Sequence of chain 1.B:
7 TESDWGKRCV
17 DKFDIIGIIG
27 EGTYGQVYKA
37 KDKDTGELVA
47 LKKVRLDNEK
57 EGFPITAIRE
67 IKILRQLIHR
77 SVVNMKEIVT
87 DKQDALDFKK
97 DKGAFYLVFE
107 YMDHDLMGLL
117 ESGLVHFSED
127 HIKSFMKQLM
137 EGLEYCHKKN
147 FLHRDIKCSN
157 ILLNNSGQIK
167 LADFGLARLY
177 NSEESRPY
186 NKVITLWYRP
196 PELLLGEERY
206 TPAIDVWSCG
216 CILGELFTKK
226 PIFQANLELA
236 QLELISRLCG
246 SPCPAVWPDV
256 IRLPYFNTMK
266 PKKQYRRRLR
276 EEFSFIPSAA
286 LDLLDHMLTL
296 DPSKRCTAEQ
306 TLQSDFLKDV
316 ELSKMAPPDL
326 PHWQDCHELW

Sequence of chain 1.A:
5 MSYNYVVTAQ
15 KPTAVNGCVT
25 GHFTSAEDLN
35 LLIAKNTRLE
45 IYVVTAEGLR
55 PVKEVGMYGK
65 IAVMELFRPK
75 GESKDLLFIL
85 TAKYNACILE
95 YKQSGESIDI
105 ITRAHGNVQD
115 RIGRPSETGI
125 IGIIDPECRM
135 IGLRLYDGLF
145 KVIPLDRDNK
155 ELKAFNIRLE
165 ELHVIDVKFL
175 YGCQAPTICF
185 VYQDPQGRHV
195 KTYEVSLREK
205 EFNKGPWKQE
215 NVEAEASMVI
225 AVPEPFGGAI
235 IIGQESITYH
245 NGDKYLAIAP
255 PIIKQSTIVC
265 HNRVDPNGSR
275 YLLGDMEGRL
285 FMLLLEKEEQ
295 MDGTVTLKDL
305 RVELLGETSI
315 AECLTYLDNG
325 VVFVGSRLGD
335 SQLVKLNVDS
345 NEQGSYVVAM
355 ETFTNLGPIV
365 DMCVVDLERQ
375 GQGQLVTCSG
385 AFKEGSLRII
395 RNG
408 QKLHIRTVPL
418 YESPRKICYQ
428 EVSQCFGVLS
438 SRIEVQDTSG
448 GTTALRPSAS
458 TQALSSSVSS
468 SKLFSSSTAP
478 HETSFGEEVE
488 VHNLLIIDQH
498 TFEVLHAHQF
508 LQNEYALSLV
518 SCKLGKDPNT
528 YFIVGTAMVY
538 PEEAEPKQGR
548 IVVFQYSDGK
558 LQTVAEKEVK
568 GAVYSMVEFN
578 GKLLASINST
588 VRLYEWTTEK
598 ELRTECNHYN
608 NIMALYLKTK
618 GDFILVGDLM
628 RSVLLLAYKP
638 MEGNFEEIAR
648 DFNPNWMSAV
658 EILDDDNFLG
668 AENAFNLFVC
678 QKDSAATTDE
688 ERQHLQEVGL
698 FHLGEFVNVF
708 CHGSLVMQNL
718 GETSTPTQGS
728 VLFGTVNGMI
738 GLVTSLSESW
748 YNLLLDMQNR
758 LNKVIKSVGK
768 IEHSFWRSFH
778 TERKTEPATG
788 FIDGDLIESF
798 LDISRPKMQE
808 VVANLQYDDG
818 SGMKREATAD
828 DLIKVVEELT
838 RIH

This protein binds this small molecule.
Small molecule (SMILES): CC[C@H](CO)Nc1nc(NCc2nc3cc(Cl)c(Cl)cc3[nH]2)c2ncn(-c3cnn(C)c3)c2n1

Binding-site contacts:
Ligand atom C6 contacts residue ARG628 of chain 1.A at 3.5 Å.
Ligand atom C17 contacts residue GLU106 of chain 1.B at 3.2 Å.
Ligand atom N6 contacts residue TYR107 of chain 1.B at 3.8 Å.
Ligand atom C16 contacts residue LEU158 of chain 1.B at 3.7 Å (hydrophobic).
Ligand atom C17 contacts residue ALA46 of chain 1.B at 3.5 Å (hydrophobic).
Ligand atom N10 contacts residue ASP109 of chain 1.B at 3.6 Å (salt-bridge).
Ligand atom C20 contacts residue GLU66 of chain 1.B at 3.0 Å.
Ligand atom C17 contacts residue LEU158 of chain 1.B at 3.9 Å (hydrophobic).
Ligand atom C20 contacts residue PHE105 of chain 1.B at 3.8 Å (hydrophobic).
Ligand atom N3 contacts residue LEU158 of chain 1.B at 3.7 Å.
Ligand atom C4 contacts residue TYR107 of chain 1.B at 3.5 Å (hydrophobic).
Ligand atom C3 contacts residue ARG628 of chain 1.A at 3.5 Å.
Ligand atom C2 contacts residue ARG628 of chain 1.A at 3.7 Å.
Ligand atom N6 contacts residue MET108 of chain 1.B at 3.3 Å (h-bond).
Ligand atom C12 contacts residue GLY26 of chain 1.B at 3.6 Å.
Ligand atom N10 contacts residue TYR107 of chain 1.B at 2.8 Å (h-bond).
Ligand atom C8 contacts residue HIS110 of chain 1.B at 3.7 Å.
Ligand atom C20 contacts residue ALA168 of chain 1.B at 3.2 Å (hydrophobic).
Ligand atom N2 contacts residue MET108 of chain 1.B at 2.8 Å (h-bond).
Ligand atom O1 contacts residue SER155 of chain 1.B at 3.8 Å.
Ligand atom N2 contacts residue TYR107 of chain 1.B at 3.7 Å.
Ligand atom CL2 contacts residue ARG647 of chain 1.A at 3.4 Å.
Ligand atom C4 contacts residue ILE609 of chain 1.A at 3.6 Å (hydrophobic).
Ligand atom C3 contacts residue ILE25 of chain 1.B at 3.4 Å (hydrophobic).
Ligand atom C15 contacts residue LEU158 of chain 1.B at 3.5 Å (hydrophobic).
Ligand atom N9 contacts residue PHE105 of chain 1.B at 3.0 Å.
Ligand atom N6 contacts residue GLU106 of chain 1.B at 3.5 Å (salt-bridge).
Ligand atom C21 contacts residue PHE105 of chain 1.B at 3.6 Å (hydrophobic).
Ligand atom C10 contacts residue LEU158 of chain 1.B at 3.8 Å (hydrophobic).
Ligand atom CL1 contacts residue ASN607 of chain 1.A at 3.4 Å.
Ligand atom C8 contacts residue MET108 of chain 1.B at 3.0 Å (hydrophobic).
Ligand atom C7 contacts residue ARG628 of chain 1.A at 3.7 Å.
Ligand atom N1 contacts residue ARG628 of chain 1.A at 3.4 Å (salt-bridge).
Ligand atom C5 contacts residue TYR107 of chain 1.B at 3.4 Å (hydrophobic).
Ligand atom CL2 contacts residue ILE25 of chain 1.B at 3.6 Å.
Ligand atom C6 contacts residue ILE25 of chain 1.B at 3.8 Å (hydrophobic).
Ligand atom O1 contacts residue ASP111 of chain 1.B at 3.3 Å (salt-bridge).
Ligand atom N7 contacts residue LEU158 of chain 1.B at 3.6 Å.
Ligand atom N8 contacts residue PHE105 of chain 1.B at 3.8 Å.
Ligand atom C5 contacts residue ARG628 of chain 1.A at 3.8 Å.